Sequence of chain 2.A:
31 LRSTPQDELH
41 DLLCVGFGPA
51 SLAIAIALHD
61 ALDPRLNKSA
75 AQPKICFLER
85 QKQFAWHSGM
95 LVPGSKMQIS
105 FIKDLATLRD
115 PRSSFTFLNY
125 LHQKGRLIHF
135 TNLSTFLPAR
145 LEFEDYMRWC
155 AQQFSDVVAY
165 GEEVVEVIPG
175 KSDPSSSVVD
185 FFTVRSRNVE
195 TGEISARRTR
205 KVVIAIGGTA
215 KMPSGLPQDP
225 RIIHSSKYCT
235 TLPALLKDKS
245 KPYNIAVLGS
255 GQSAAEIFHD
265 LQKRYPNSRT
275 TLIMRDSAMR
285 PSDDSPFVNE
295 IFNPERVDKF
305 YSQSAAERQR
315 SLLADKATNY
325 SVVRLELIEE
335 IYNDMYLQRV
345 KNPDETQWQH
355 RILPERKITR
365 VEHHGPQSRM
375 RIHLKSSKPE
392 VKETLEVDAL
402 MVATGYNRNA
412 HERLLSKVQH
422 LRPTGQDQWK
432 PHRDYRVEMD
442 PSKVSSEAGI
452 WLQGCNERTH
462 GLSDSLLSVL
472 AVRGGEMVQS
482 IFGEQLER

A small-molecule ligand and the protein it binds are described below.
Small molecule (SMILES): NC(=[NH2+])NCCC[C@H](N)C(=O)O

Binding-site contacts:
Ligand atom C contacts residue ILE103 of chain 2.A at 4.0 Å (hydrophobic).
Ligand atom C contacts residue LYS107 of chain 2.A at 3.9 Å.
Ligand atom CG contacts residue GLN102 of chain 2.A at 4.1 Å.
Ligand atom CG contacts residue ILE103 of chain 2.A at 4.2 Å (hydrophobic).
Ligand atom NH2 contacts residue THR322 of chain 2.A at 3.3 Å (h-bond).
Ligand atom CD contacts residue ASN323 of chain 2.A at 4.2 Å.
Ligand atom CZ contacts residue ASN323 of chain 2.A at 3.1 Å.
Ligand atom NH2 contacts residue ASN323 of chain 2.A at 3.5 Å (h-bond).
Ligand atom CZ contacts residue THR322 of chain 2.A at 3.6 Å.
Ligand atom O contacts residue ILE103 of chain 2.A at 3.8 Å.
Ligand atom CG contacts residue LEU467 of chain 2.A at 3.8 Å (hydrophobic).
Ligand atom NE contacts residue THR322 of chain 2.A at 3.4 Å (h-bond).
Ligand atom C contacts residue PHE296 of chain 2.A at 3.8 Å (hydrophobic).
Ligand atom NH1 contacts residue GLN102 of chain 2.A at 3.6 Å.
Ligand atom NH1 contacts residue NAP1 of chain 2.D at 2.6 Å (h-bond).
Ligand atom C contacts residue ASN293 of chain 2.A at 3.4 Å.
Ligand atom CB contacts residue ASN293 of chain 2.A at 4.2 Å.
Ligand atom NH1 contacts residue ASN323 of chain 2.A at 2.8 Å (h-bond).
Ligand atom N contacts residue ILE103 of chain 2.A at 4.2 Å.
Ligand atom CD contacts residue LEU467 of chain 2.A at 3.2 Å (hydrophobic).
Ligand atom CZ contacts residue GLN102 of chain 2.A at 4.0 Å.
Ligand atom OXT contacts residue ILE103 of chain 2.A at 4.2 Å.
Ligand atom C contacts residue SER469 of chain 2.A at 4.3 Å.
Ligand atom NE contacts residue ASN323 of chain 2.A at 3.8 Å.
Ligand atom NE contacts residue LEU467 of chain 2.A at 4.3 Å.
Ligand atom CB contacts residue PHE296 of chain 2.A at 3.5 Å (hydrophobic).
Ligand atom NH2 contacts residue NAP1 of chain 2.D at 3.5 Å (h-bond).
Ligand atom N contacts residue ASN293 of chain 2.A at 3.8 Å.
Ligand atom CA contacts residue ASN293 of chain 2.A at 3.2 Å.
Ligand atom NH2 contacts residue SER286 of chain 2.A at 4.0 Å.
Ligand atom O contacts residue LYS107 of chain 2.A at 3.3 Å (salt-bridge).
Ligand atom NH2 contacts residue GLN102 of chain 2.A at 3.8 Å.
Ligand atom CZ contacts residue NAP1 of chain 2.D at 3.5 Å.
Ligand atom N contacts residue GLN102 of chain 2.A at 3.3 Å (h-bond).
Ligand atom OXT contacts residue LYS107 of chain 2.A at 3.2 Å.
Ligand atom CB contacts residue LEU467 of chain 2.A at 4.2 Å (hydrophobic).
Ligand atom OXT contacts residue ASN293 of chain 2.A at 2.7 Å (h-bond).
Ligand atom O contacts residue SER469 of chain 2.A at 3.1 Å (h-bond).
Ligand atom O contacts residue PHE296 of chain 2.A at 3.4 Å.
Ligand atom CA contacts residue PHE296 of chain 2.A at 3.8 Å (hydrophobic).